Binding-site contacts:
Ligand atom CA contacts residue GLU337 of chain 1.H at 3.5 Å.
Ligand atom O contacts residue HIS338 of chain 1.H at 4.1 Å.
Ligand atom O3 contacts residue GLU337 of chain 1.H at 3.6 Å.
Ligand atom CB contacts residue GLU337 of chain 1.H at 4.1 Å.
Ligand atom O contacts residue LYS237 of chain 1.H at 2.6 Å (salt-bridge).
Ligand atom OXT contacts residue LYS237 of chain 1.H at 3.7 Å.
Ligand atom C contacts residue GLU337 of chain 1.H at 3.5 Å.
Ligand atom O contacts residue GLU337 of chain 1.H at 3.4 Å (salt-bridge).
Ligand atom C contacts residue LYS237 of chain 1.H at 3.5 Å.
Ligand atom OXT contacts residue GLU337 of chain 1.H at 4.3 Å.

This small molecule binds to this protein.
Small molecule (SMILES): CC(=O)C(=O)O

Sequence of chain 1.H:
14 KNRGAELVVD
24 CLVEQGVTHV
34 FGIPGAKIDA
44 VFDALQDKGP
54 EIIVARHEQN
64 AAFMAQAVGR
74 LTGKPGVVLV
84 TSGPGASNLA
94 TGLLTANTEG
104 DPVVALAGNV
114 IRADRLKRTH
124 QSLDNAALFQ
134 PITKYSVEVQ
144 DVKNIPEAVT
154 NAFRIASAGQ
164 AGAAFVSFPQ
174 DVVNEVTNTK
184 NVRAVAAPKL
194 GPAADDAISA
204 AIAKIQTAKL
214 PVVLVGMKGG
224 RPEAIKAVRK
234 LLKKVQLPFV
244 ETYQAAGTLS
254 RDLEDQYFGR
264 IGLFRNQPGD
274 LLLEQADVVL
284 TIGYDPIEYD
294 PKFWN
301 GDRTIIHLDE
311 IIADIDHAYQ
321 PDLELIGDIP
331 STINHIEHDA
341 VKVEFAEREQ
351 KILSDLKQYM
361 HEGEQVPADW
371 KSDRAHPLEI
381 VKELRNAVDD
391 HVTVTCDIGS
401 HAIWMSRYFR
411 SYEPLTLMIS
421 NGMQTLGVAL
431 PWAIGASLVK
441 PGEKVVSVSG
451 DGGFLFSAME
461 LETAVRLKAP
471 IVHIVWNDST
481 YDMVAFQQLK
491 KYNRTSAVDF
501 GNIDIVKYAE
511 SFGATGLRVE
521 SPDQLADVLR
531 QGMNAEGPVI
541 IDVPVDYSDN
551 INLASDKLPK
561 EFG